Sequence of chain 1.A:
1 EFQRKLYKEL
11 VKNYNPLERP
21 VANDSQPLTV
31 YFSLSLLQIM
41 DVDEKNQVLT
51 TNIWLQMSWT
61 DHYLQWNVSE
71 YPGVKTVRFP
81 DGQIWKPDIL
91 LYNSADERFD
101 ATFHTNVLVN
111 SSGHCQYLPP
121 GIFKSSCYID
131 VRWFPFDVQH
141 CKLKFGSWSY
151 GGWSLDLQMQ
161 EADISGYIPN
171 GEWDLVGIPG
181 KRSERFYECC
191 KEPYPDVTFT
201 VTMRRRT

Binding-site contacts:
Ligand atom N2 contacts residue SER112 of chain 1.A at 2.6 Å (h-bond).
Ligand atom C3 contacts residue ASN110 of chain 1.A at 3.8 Å.
Ligand atom C6 contacts residue HIS114 of chain 1.A at 3.4 Å.
Ligand atom C2 contacts residue SER112 of chain 1.A at 3.5 Å.
Ligand atom O5 contacts residue ASN110 of chain 1.A at 2.4 Å (h-bond).
Ligand atom C4 contacts residue ASN110 of chain 1.A at 4.2 Å.
Ligand atom O5 contacts residue HIS114 of chain 1.A at 3.7 Å.
Ligand atom C5 contacts residue HIS114 of chain 1.A at 3.7 Å.
Ligand atom C1 contacts residue SER112 of chain 1.A at 4.0 Å.
Ligand atom O6 contacts residue HIS114 of chain 1.A at 3.9 Å.
Ligand atom C5 contacts residue ASN110 of chain 1.A at 3.6 Å.
Ligand atom O7 contacts residue ASN110 of chain 1.A at 3.6 Å (h-bond).
Ligand atom C7 contacts residue ASN110 of chain 1.A at 3.4 Å.
Ligand atom C1 contacts residue ASN110 of chain 1.A at 1.4 Å.
Ligand atom O3 contacts residue SER112 of chain 1.A at 4.2 Å.
Ligand atom N2 contacts residue ASN110 of chain 1.A at 2.9 Å (h-bond).
Ligand atom C7 contacts residue SER112 of chain 1.A at 3.4 Å.
Ligand atom C8 contacts residue ASN110 of chain 1.A at 4.5 Å.
Ligand atom C1 contacts residue HIS114 of chain 1.A at 3.9 Å.
Ligand atom C3 contacts residue SER112 of chain 1.A at 3.8 Å.
Ligand atom C2 contacts residue ASN110 of chain 1.A at 2.5 Å.
Ligand atom C8 contacts residue SER112 of chain 1.A at 3.2 Å.
Ligand atom C8 contacts residue SER111 of chain 1.A at 3.6 Å.

This protein binds this small molecule.
Small molecule (SMILES): CC(=O)N[C@H]1[C@H](O[C@H]2[C@H](O)[C@@H](NC(C)=O)CO[C@@H]2CO)O[C@H](CO)[C@@H](O)[C@@H]1O